Sequence of chain 1.Y:
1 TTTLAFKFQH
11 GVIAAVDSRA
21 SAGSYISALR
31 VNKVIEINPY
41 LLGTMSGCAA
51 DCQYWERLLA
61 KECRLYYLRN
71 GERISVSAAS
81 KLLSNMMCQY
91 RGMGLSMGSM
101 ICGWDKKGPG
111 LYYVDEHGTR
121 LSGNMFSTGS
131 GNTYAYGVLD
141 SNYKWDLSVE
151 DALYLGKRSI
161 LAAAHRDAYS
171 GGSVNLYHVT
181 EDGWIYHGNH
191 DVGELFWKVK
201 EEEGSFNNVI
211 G

The small molecule below binds the protein below.
Small molecule (SMILES): CC(C)C[C@H](NC(=O)[C@H](CCc1ccccc1)NC(=O)CN1CCOCC1)C(=O)N[C@@H](Cc1ccccc1)C(=O)N[C@@H](CC(C)C)[C@@H](O)[C@H](C)CO

Binding-site contacts:
Ligand atom O48 contacts residue THR1 of chain 1.Y at 2.3 Å (h-bond).
Ligand atom C35 contacts residue GLY47 of chain 1.Y at 3.9 Å.
Ligand atom C18 contacts residue PRO127 of chain 1.Z at 3.9 Å (hydrophobic).
Ligand atom C51 contacts residue THR1 of chain 1.Y at 1.5 Å.
Ligand atom C58 contacts residue TYR169 of chain 1.Y at 3.2 Å (hydrophobic).
Ligand atom C58 contacts residue LYS33 of chain 1.Y at 3.6 Å.
Ligand atom N30 contacts residue SER21 of chain 1.Y at 3.7 Å.
Ligand atom C6 contacts residue ALA22 of chain 1.Y at 3.7 Å (hydrophobic).
Ligand atom O48 contacts residue GLY47 of chain 1.Y at 3.5 Å (h-bond).
Ligand atom C59 contacts residue SER130 of chain 1.Y at 4.0 Å.
Ligand atom C51 contacts residue TYR169 of chain 1.Y at 3.8 Å (hydrophobic).
Ligand atom O40 contacts residue ALA20 of chain 1.Y at 3.7 Å.
Ligand atom N41 contacts residue THR1 of chain 1.Y at 3.6 Å.
Ligand atom C58 contacts residue THR1 of chain 1.Y at 2.5 Å.
Ligand atom C46 contacts residue ALA49 of chain 1.Y at 4.0 Å (hydrophobic).
Ligand atom N22 contacts residue ASP126 of chain 1.Z at 3.8 Å.
Ligand atom C43 contacts residue SER46 of chain 1.Y at 4.0 Å.
Ligand atom C44 contacts residue LYS33 of chain 1.Y at 3.5 Å.
Ligand atom C43 contacts residue THR1 of chain 1.Y at 2.6 Å.
Ligand atom C12 contacts residue ASP126 of chain 1.Z at 3.7 Å.
Ligand atom C58 contacts residue ARG19 of chain 1.Y at 3.2 Å.
Ligand atom O60 contacts residue THR1 of chain 1.Y at 2.9 Å (h-bond).
Ligand atom C59 contacts residue THR1 of chain 1.Y at 2.5 Å.
Ligand atom C31 contacts residue GLY47 of chain 1.Y at 3.5 Å.
Ligand atom O29 contacts residue ALA49 of chain 1.Y at 3.6 Å.
Ligand atom C43 contacts residue GLY47 of chain 1.Y at 3.5 Å.
Ligand atom C34 contacts residue GLY47 of chain 1.Y at 3.6 Å.
Ligand atom C27 contacts residue SER27 of chain 1.Y at 3.0 Å.
Ligand atom C17 contacts residue TYR106 of chain 1.Z at 3.4 Å (hydrophobic).
Ligand atom C45 contacts residue MET45 of chain 1.Y at 3.9 Å (hydrophobic).
Ligand atom C47 contacts residue THR1 of chain 1.Y at 1.4 Å.
Ligand atom C39 contacts residue GLY47 of chain 1.Y at 3.8 Å.
Ligand atom C42 contacts residue THR1 of chain 1.Y at 2.3 Å.
Ligand atom O40 contacts residue SER21 of chain 1.Y at 3.7 Å.
Ligand atom C11 contacts residue ASP126 of chain 1.Z at 3.9 Å.
Ligand atom N41 contacts residue GLY47 of chain 1.Y at 3.1 Å (h-bond).
Ligand atom O9 contacts residue PRO127 of chain 1.Z at 3.5 Å.
Ligand atom O60 contacts residue SER130 of chain 1.Y at 3.8 Å.
Ligand atom C44 contacts residue THR1 of chain 1.Y at 3.7 Å.
Ligand atom C16 contacts residue TYR106 of chain 1.Z at 3.7 Å (hydrophobic).

Sequence of chain 1.Z:
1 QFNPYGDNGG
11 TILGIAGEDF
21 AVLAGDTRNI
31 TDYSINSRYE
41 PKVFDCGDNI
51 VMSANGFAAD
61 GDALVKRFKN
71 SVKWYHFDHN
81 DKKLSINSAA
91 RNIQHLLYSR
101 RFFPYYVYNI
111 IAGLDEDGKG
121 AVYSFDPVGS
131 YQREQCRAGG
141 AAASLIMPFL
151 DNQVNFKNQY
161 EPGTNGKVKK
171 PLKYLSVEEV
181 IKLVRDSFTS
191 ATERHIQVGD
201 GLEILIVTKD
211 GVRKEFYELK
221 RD